Binding-site contacts:
Ligand atom N8 contacts residue TYR297 of chain 1.A at 3.5 Å.
Ligand atom C11 contacts residue PHE171 of chain 1.A at 3.3 Å (hydrophobic).
Ligand atom C14 contacts residue TRP178 of chain 1.A at 3.9 Å (hydrophobic).
Ligand atom C19 contacts residue GLY125 of chain 1.A at 3.8 Å.
Ligand atom N9 contacts residue TYR297 of chain 1.A at 3.8 Å.
Ligand atom C1 contacts residue ILE304 of chain 1.A at 3.8 Å (hydrophobic).
Ligand atom O25 contacts residue ILE304 of chain 1.A at 3.1 Å.
Ligand atom C13 contacts residue MET175 of chain 1.A at 3.3 Å (hydrophobic).
Ligand atom F24 contacts residue TRP178 of chain 1.A at 3.2 Å.
Ligand atom F24 contacts residue GLY125 of chain 1.A at 3.1 Å.
Ligand atom N8 contacts residue GLY458 of chain 1.A at 4.0 Å.
Ligand atom C5 contacts residue TYR297 of chain 1.A at 4.0 Å (hydrophobic).
Ligand atom F24 contacts residue THR129 of chain 1.A at 2.4 Å.
Ligand atom C26 contacts residue TYR297 of chain 1.A at 3.5 Å (hydrophobic).
Ligand atom C12 contacts residue MET175 of chain 1.A at 3.5 Å (hydrophobic).
Ligand atom O25 contacts residue CYS302 of chain 1.A at 3.7 Å.
Ligand atom C7 contacts residue ILE304 of chain 1.A at 3.6 Å (hydrophobic).
Ligand atom C13 contacts residue CYS303 of chain 1.A at 3.8 Å (hydrophobic).
Ligand atom C21 contacts residue GLY125 of chain 1.A at 3.8 Å.
Ligand atom C23 contacts residue VAL460 of chain 1.A at 3.4 Å (hydrophobic).
Ligand atom O29 contacts residue GLY458 of chain 1.A at 3.7 Å.
Ligand atom C20 contacts residue GLY125 of chain 1.A at 3.5 Å.
Ligand atom C7 contacts residue TYR297 of chain 1.A at 3.6 Å (hydrophobic).
Ligand atom C21 contacts residue THR129 of chain 1.A at 4.1 Å.
Ligand atom C20 contacts residue TRP178 of chain 1.A at 4.0 Å (hydrophobic).
Ligand atom C14 contacts residue PHE466 of chain 1.A at 3.8 Å (hydrophobic).
Ligand atom C28 contacts residue TYR297 of chain 1.A at 3.8 Å (hydrophobic).
Ligand atom C21 contacts residue VAL460 of chain 1.A at 3.9 Å (hydrophobic).
Ligand atom N9 contacts residue GLY458 of chain 1.A at 3.8 Å.
Ligand atom C6 contacts residue ILE304 of chain 1.A at 3.8 Å (hydrophobic).
Ligand atom C12 contacts residue PHE171 of chain 1.A at 3.6 Å (hydrophobic).
Ligand atom C14 contacts residue CYS303 of chain 1.A at 3.7 Å (hydrophobic).
Ligand atom C28 contacts residue GLY294 of chain 1.A at 3.9 Å.
Ligand atom O29 contacts residue TYR457 of chain 1.A at 3.3 Å (h-bond).
Ligand atom C28 contacts residue HIS293 of chain 1.A at 3.3 Å.
Ligand atom C27 contacts residue TYR457 of chain 1.A at 3.9 Å (hydrophobic).
Ligand atom C22 contacts residue VAL460 of chain 1.A at 3.1 Å (hydrophobic).
Ligand atom C27 contacts residue GLY458 of chain 1.A at 3.7 Å.
Ligand atom C6 contacts residue TYR297 of chain 1.A at 4.0 Å (hydrophobic).
Ligand atom C20 contacts residue THR129 of chain 1.A at 3.6 Å.

Sequence of chain 1.A:
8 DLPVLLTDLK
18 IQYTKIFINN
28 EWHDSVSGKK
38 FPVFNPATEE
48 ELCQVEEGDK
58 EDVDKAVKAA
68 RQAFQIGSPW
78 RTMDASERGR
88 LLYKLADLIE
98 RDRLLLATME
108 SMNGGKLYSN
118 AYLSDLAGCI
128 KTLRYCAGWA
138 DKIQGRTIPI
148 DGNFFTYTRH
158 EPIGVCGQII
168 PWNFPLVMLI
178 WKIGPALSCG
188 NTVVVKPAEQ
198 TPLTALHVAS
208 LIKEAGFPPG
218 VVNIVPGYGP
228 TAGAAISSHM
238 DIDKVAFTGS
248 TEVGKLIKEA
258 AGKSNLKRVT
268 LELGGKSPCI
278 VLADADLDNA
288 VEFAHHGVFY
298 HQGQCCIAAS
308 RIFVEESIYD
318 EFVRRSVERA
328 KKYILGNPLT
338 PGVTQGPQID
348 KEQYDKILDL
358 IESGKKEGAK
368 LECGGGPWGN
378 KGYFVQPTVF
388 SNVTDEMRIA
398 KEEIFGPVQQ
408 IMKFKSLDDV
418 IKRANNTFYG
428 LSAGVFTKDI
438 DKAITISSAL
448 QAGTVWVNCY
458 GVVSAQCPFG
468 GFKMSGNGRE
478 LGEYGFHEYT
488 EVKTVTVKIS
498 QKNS

A protein and the small-molecule ligand that binds it are described below.
Small molecule (SMILES): O=c1c2cn(C3COC3)nc2nc(SCc2cccc(F)c2)n1-c1ccccc1